Sequence of chain 31.E:
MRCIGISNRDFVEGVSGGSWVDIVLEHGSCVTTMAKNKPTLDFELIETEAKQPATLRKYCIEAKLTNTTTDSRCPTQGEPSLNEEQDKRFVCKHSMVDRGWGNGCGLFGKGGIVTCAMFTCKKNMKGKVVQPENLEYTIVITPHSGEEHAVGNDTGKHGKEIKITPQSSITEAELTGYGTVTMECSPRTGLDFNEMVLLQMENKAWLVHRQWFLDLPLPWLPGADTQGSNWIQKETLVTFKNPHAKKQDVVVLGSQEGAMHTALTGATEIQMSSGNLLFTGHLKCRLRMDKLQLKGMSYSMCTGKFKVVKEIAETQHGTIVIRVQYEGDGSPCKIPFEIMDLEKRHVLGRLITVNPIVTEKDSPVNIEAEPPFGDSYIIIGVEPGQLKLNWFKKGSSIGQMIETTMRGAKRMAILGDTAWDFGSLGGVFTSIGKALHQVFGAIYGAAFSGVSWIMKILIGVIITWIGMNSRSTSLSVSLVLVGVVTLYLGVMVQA

Binding-site contacts:
Ligand atom O7 contacts residue TRP101 of chain 31.E at 3.4 Å (h-bond).
Ligand atom O7 contacts residue GLY102 of chain 31.E at 3.0 Å (h-bond).
Ligand atom C6 contacts residue HIS158 of chain 31.C at 3.9 Å.
Ligand atom O5 contacts residue HIS149 of chain 31.C at 3.8 Å.
Ligand atom C7 contacts residue GLY102 of chain 31.E at 4.0 Å.
Ligand atom C3 contacts residue HIS149 of chain 31.C at 4.3 Å.
Ligand atom C7 contacts residue TRP101 of chain 31.E at 4.3 Å (hydrophobic).
Ligand atom C3 contacts residue ASN153 of chain 31.C at 3.9 Å.
Ligand atom C8 contacts residue ASN153 of chain 31.C at 3.9 Å.
Ligand atom O7 contacts residue ASN153 of chain 31.C at 4.0 Å.
Ligand atom O5 contacts residue THR155 of chain 31.C at 3.8 Å.
Ligand atom C5 contacts residue HIS149 of chain 31.C at 3.6 Å.
Ligand atom O7 contacts residue ASN103 of chain 31.E at 4.5 Å.
Ligand atom O5 contacts residue GLY156 of chain 31.C at 3.9 Å.
Ligand atom C8 contacts residue HIS149 of chain 31.C at 3.5 Å.
Ligand atom C5 contacts residue GLY156 of chain 31.C at 4.0 Å.
Ligand atom C1 contacts residue THR155 of chain 31.C at 3.7 Å.
Ligand atom C4 contacts residue HIS149 of chain 31.C at 3.7 Å.
Ligand atom O6 contacts residue HIS158 of chain 31.C at 3.4 Å.
Ligand atom C8 contacts residue ALA150 of chain 31.C at 4.5 Å (hydrophobic).
Ligand atom O5 contacts residue HIS158 of chain 31.C at 3.2 Å.
Ligand atom C1 contacts residue HIS149 of chain 31.C at 3.7 Å.
Ligand atom C5 contacts residue HIS158 of chain 31.C at 4.2 Å.
Ligand atom O6 contacts residue HIS149 of chain 31.C at 3.6 Å.
Ligand atom C2 contacts residue ASN153 of chain 31.C at 2.6 Å.
Ligand atom O5 contacts residue ASN153 of chain 31.C at 2.2 Å (h-bond).
Ligand atom C4 contacts residue ASN153 of chain 31.C at 4.2 Å.
Ligand atom C6 contacts residue HIS149 of chain 31.C at 4.1 Å.
Ligand atom C8 contacts residue TRP101 of chain 31.E at 4.4 Å (hydrophobic).
Ligand atom C1 contacts residue ASN153 of chain 31.C at 1.4 Å.
Ligand atom C7 contacts residue ASN153 of chain 31.C at 3.6 Å.
Ligand atom C5 contacts residue ASN153 of chain 31.C at 3.6 Å.
Ligand atom O3 contacts residue HIS149 of chain 31.C at 4.2 Å.
Ligand atom C1 contacts residue HIS158 of chain 31.C at 4.1 Å.
Ligand atom C6 contacts residue GLY156 of chain 31.C at 3.8 Å.
Ligand atom N2 contacts residue ASN153 of chain 31.C at 3.2 Å (h-bond).
Ligand atom C2 contacts residue HIS149 of chain 31.C at 3.6 Å.

Sequence of chain 31.C:
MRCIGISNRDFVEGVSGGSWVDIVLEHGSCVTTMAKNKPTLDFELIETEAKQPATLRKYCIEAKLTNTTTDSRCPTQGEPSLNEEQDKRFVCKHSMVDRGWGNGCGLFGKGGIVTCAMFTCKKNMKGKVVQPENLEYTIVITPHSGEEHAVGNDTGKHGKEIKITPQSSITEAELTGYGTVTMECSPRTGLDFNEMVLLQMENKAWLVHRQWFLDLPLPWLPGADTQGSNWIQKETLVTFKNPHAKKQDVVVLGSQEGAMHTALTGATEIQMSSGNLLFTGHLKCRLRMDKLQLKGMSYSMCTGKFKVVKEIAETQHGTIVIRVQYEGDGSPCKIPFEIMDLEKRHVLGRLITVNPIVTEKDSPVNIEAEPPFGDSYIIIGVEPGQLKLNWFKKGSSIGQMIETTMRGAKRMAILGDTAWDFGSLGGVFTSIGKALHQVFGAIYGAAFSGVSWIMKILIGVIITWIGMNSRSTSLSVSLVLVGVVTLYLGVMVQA

This small molecule binds to this protein.
Small molecule (SMILES): CC(=O)N[C@H]1[C@H](O[C@H]2[C@H](O)[C@@H](NC(C)=O)CO[C@@H]2CO)O[C@H](CO)[C@@H](O)[C@@H]1O